A protein and the small-molecule ligand that binds it are described below.
Small molecule (SMILES): OC[C@H]1O[C@@H](c2ncc(-c3ccccc3)[nH]2)[C@H](O)[C@@H](O)[C@@H]1O

Sequence of chain 1.A:
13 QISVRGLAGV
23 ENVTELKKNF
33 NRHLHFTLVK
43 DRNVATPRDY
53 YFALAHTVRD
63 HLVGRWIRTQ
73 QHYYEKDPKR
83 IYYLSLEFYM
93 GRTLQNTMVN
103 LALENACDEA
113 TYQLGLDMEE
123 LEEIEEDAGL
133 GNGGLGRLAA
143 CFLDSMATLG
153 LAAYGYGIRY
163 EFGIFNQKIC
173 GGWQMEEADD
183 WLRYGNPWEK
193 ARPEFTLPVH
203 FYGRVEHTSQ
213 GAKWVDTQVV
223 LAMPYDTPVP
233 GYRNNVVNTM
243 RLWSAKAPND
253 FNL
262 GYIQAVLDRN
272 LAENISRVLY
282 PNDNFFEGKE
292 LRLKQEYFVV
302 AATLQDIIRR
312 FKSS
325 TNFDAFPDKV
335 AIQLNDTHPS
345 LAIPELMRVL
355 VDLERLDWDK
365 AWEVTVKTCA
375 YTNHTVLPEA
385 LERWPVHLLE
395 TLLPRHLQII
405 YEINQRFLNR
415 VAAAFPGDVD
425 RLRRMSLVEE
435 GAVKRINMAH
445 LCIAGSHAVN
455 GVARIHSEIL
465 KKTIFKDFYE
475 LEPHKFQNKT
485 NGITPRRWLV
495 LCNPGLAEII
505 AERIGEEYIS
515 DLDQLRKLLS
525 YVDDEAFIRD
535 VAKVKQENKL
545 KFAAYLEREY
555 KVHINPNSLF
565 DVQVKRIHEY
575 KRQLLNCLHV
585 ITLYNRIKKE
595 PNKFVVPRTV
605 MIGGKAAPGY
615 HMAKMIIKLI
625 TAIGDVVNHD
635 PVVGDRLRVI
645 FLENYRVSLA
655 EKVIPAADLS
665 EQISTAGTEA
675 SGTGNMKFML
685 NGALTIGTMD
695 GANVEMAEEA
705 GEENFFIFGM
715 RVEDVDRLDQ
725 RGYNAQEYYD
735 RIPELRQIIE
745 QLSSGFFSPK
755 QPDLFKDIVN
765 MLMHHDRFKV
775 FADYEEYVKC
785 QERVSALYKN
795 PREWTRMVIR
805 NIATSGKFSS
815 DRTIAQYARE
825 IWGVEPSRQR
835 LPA

Binding-site contacts:
Ligand atom O5' contacts residue HIS378 of chain 1.A at 3.8 Å.
Ligand atom C7 contacts residue ASN285 of chain 1.A at 3.6 Å.
Ligand atom C10 contacts residue ASN283 of chain 1.A at 3.3 Å.
Ligand atom C11 contacts residue ASN285 of chain 1.A at 3.5 Å.
Ligand atom O4' contacts residue SER675 of chain 1.A at 3.6 Å.
Ligand atom O3' contacts residue GLU673 of chain 1.A at 2.8 Å (salt-bridge).
Ligand atom C2' contacts residue HIS378 of chain 1.A at 3.6 Å.
Ligand atom O3' contacts residue GLY676 of chain 1.A at 3.2 Å (h-bond).
Ligand atom C6 contacts residue ASN285 of chain 1.A at 3.4 Å.
Ligand atom C3' contacts residue GLU673 of chain 1.A at 3.4 Å.
Ligand atom C3 contacts residue ASN285 of chain 1.A at 3.5 Å.
Ligand atom C8 contacts residue ASN285 of chain 1.A at 3.8 Å.
Ligand atom O2' contacts residue GLU673 of chain 1.A at 3.2 Å (salt-bridge).
Ligand atom C9 contacts residue ASN283 of chain 1.A at 3.4 Å.
Ligand atom O4' contacts residue ASN485 of chain 1.A at 3.7 Å.
Ligand atom O6' contacts residue ASN485 of chain 1.A at 2.8 Å (h-bond).
Ligand atom C8 contacts residue PHE286 of chain 1.A at 3.8 Å (hydrophobic).
Ligand atom O6' contacts residue HIS378 of chain 1.A at 2.7 Å (h-bond).
Ligand atom C6' contacts residue HIS378 of chain 1.A at 3.5 Å.
Ligand atom C6' contacts residue GLY136 of chain 1.A at 3.8 Å.
Ligand atom O2' contacts residue TYR574 of chain 1.A at 3.1 Å (h-bond).
Ligand atom C8 contacts residue HIS342 of chain 1.A at 3.5 Å.
Ligand atom O6' contacts residue LEU140 of chain 1.A at 3.8 Å.
Ligand atom O3' contacts residue ALA674 of chain 1.A at 3.2 Å (h-bond).
Ligand atom O3' contacts residue SER675 of chain 1.A at 3.1 Å (h-bond).
Ligand atom O5' contacts residue LEU137 of chain 1.A at 3.8 Å.
Ligand atom O4' contacts residue GLY676 of chain 1.A at 2.9 Å (h-bond).
Ligand atom C7 contacts residue HIS342 of chain 1.A at 3.8 Å.
Ligand atom C4' contacts residue GLY676 of chain 1.A at 3.9 Å.
Ligand atom C5' contacts residue LEU137 of chain 1.A at 3.9 Å (hydrophobic).
Ligand atom C9 contacts residue HIS342 of chain 1.A at 3.8 Å.
Ligand atom C1 contacts residue HIS378 of chain 1.A at 3.8 Å.
Ligand atom N2 contacts residue HIS378 of chain 1.A at 2.9 Å (h-bond).
Ligand atom C3 contacts residue HIS378 of chain 1.A at 3.8 Å.
Ligand atom O2' contacts residue ASN285 of chain 1.A at 3.3 Å (h-bond).
Ligand atom C10 contacts residue GLU89 of chain 1.A at 3.6 Å.
Ligand atom C10 contacts residue ASN285 of chain 1.A at 3.8 Å.
Ligand atom O6' contacts residue VAL456 of chain 1.A at 3.9 Å.
Ligand atom N5 contacts residue LEU137 of chain 1.A at 3.6 Å.
Ligand atom C6' contacts residue ASN485 of chain 1.A at 3.4 Å.